Binding-site contacts:
Ligand atom O3P contacts residue LYS69 of chain 1.B at 3.2 Å (salt-bridge).
Ligand atom O3P contacts residue LYS57 of chain 1.B at 2.3 Å (salt-bridge).
Ligand atom O3P contacts residue TYR55 of chain 1.B at 3.5 Å (h-bond).
Ligand atom O1 contacts residue TRP105 of chain 1.B at 3.1 Å.
Ligand atom O1P contacts residue LYS69 of chain 1.B at 4.3 Å.
Ligand atom C2 contacts residue TYR55 of chain 1.B at 4.0 Å (hydrophobic).
Ligand atom O2P contacts residue TYR55 of chain 1.B at 3.5 Å (h-bond).
Ligand atom P contacts residue LYS69 of chain 1.B at 3.5 Å.
Ligand atom O4P contacts residue LYS71 of chain 1.B at 2.9 Å (salt-bridge).
Ligand atom O4P contacts residue LYS57 of chain 1.B at 4.2 Å.
Ligand atom C3 contacts residue TYR55 of chain 1.B at 2.8 Å (hydrophobic).
Ligand atom C2 contacts residue LYS57 of chain 1.B at 4.1 Å.
Ligand atom C1 contacts residue TRP105 of chain 1.B at 3.9 Å (hydrophobic).
Ligand atom N2 contacts residue ASN113 of chain 1.B at 4.3 Å.
Ligand atom P contacts residue LYS57 of chain 1.B at 3.4 Å.
Ligand atom O1P contacts residue ASN113 of chain 1.B at 4.1 Å.
Ligand atom O2P contacts residue ASN113 of chain 1.B at 4.2 Å.
Ligand atom P contacts residue LYS71 of chain 1.B at 3.0 Å.
Ligand atom O2P contacts residue LYS71 of chain 1.B at 2.5 Å (salt-bridge).
Ligand atom O1 contacts residue TYR55 of chain 1.B at 4.3 Å.
Ligand atom C3 contacts residue ASN113 of chain 1.B at 3.0 Å.
Ligand atom O1P contacts residue TYR55 of chain 1.B at 3.7 Å.
Ligand atom C1 contacts residue LYS57 of chain 1.B at 3.4 Å.
Ligand atom C2 contacts residue ASN113 of chain 1.B at 3.7 Å.
Ligand atom P contacts residue TYR55 of chain 1.B at 3.7 Å.
Ligand atom O3P contacts residue LYS71 of chain 1.B at 3.1 Å.
Ligand atom C2 contacts residue TRP105 of chain 1.B at 4.5 Å (hydrophobic).
Ligand atom O4P contacts residue LYS69 of chain 1.B at 2.6 Å (salt-bridge).
Ligand atom O1P contacts residue LYS57 of chain 1.B at 3.4 Å (salt-bridge).
Ligand atom O1 contacts residue LYS57 of chain 1.B at 2.8 Å (salt-bridge).
Ligand atom C3 contacts residue LYS57 of chain 1.B at 3.5 Å.

This small molecule binds to this protein.
Small molecule (SMILES): N[C@H](CO)COP(=O)(O)O

Sequence of chain 1.B:
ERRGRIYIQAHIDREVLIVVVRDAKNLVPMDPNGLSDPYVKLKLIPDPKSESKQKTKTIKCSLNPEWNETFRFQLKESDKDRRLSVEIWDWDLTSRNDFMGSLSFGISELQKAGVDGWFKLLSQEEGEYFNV